The small molecule below binds the protein below.
Small molecule (SMILES): CC(=O)N[C@@H]1[C@@H](O)[C@H](O)[C@@H](CO)O[C@H]1O

Sequence of chain 1.B:
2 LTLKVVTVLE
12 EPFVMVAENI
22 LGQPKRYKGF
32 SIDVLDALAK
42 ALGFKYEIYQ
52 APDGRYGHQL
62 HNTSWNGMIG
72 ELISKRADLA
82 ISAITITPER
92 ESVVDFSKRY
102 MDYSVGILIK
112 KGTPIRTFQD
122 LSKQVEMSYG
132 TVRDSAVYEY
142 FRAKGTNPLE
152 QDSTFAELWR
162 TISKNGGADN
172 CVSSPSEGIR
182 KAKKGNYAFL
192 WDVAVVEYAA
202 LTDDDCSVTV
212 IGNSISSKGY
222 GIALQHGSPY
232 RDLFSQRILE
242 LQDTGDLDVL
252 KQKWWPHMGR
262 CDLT

Binding-site contacts:
Ligand atom C5 contacts residue SER65 of chain 1.B at 3.6 Å.
Ligand atom C5 contacts residue ASN63 of chain 1.B at 3.7 Å.
Ligand atom C1 contacts residue SER65 of chain 1.B at 3.4 Å.
Ligand atom O5 contacts residue LEU61 of chain 1.B at 4.1 Å.
Ligand atom C6 contacts residue SER65 of chain 1.B at 4.4 Å.
Ligand atom O5 contacts residue SER65 of chain 1.B at 3.5 Å (h-bond).
Ligand atom C5 contacts residue LEU61 of chain 1.B at 3.9 Å (hydrophobic).
Ligand atom O6 contacts residue LEU61 of chain 1.B at 2.7 Å.
Ligand atom C1 contacts residue ASN63 of chain 1.B at 1.4 Å.
Ligand atom C4 contacts residue ASN63 of chain 1.B at 4.3 Å.
Ligand atom O6 contacts residue SER65 of chain 1.B at 4.3 Å.
Ligand atom C2 contacts residue ASN63 of chain 1.B at 2.4 Å.
Ligand atom C6 contacts residue LEU61 of chain 1.B at 3.3 Å (hydrophobic).
Ligand atom O5 contacts residue ASN63 of chain 1.B at 2.4 Å (h-bond).
Ligand atom C7 contacts residue ASN63 of chain 1.B at 3.6 Å.
Ligand atom N2 contacts residue ASN63 of chain 1.B at 2.9 Å (h-bond).
Ligand atom O7 contacts residue ASN63 of chain 1.B at 3.9 Å.
Ligand atom C3 contacts residue ASN63 of chain 1.B at 3.8 Å.